The small molecule below binds the protein below.
Small molecule (SMILES): CC(=O)N[C@@H]1[C@@H](O)[C@H](O)[C@@H](CO)O[C@H]1O

Binding-site contacts:
Ligand atom N2 contacts residue ASN7 of chain 1.A at 2.8 Å (h-bond).
Ligand atom C8 contacts residue ASN7 of chain 1.A at 3.7 Å.
Ligand atom C5 contacts residue SER395 of chain 1.A at 3.7 Å.
Ligand atom O6 contacts residue SER395 of chain 1.A at 3.4 Å (h-bond).
Ligand atom O5 contacts residue TRP400 of chain 1.A at 4.5 Å.
Ligand atom C6 contacts residue SER395 of chain 1.A at 3.9 Å.
Ligand atom C6 contacts residue ASN396 of chain 1.A at 4.5 Å.
Ligand atom O6 contacts residue ASN7 of chain 1.A at 4.5 Å.
Ligand atom C8 contacts residue TYR5 of chain 1.A at 4.2 Å (hydrophobic).
Ligand atom O5 contacts residue THR374 of chain 1.A at 4.1 Å.
Ligand atom C1 contacts residue ASN7 of chain 1.A at 1.5 Å.
Ligand atom O5 contacts residue SER395 of chain 1.A at 3.4 Å (h-bond).
Ligand atom C4 contacts residue ASN7 of chain 1.A at 4.3 Å.
Ligand atom N2 contacts residue TRP400 of chain 1.A at 4.5 Å.
Ligand atom O5 contacts residue ASN7 of chain 1.A at 2.4 Å (h-bond).
Ligand atom O7 contacts residue ASN7 of chain 1.A at 3.0 Å (h-bond).
Ligand atom O6 contacts residue THR374 of chain 1.A at 3.4 Å (h-bond).
Ligand atom C2 contacts residue ASN7 of chain 1.A at 2.6 Å.
Ligand atom C1 contacts residue TRP400 of chain 1.A at 3.6 Å (hydrophobic).
Ligand atom C5 contacts residue ASN7 of chain 1.A at 3.6 Å.
Ligand atom C7 contacts residue ASN7 of chain 1.A at 2.9 Å.
Ligand atom O6 contacts residue ASN396 of chain 1.A at 4.1 Å.
Ligand atom C1 contacts residue SER395 of chain 1.A at 3.8 Å.
Ligand atom C3 contacts residue ASN7 of chain 1.A at 3.9 Å.

Sequence of chain 1.A:
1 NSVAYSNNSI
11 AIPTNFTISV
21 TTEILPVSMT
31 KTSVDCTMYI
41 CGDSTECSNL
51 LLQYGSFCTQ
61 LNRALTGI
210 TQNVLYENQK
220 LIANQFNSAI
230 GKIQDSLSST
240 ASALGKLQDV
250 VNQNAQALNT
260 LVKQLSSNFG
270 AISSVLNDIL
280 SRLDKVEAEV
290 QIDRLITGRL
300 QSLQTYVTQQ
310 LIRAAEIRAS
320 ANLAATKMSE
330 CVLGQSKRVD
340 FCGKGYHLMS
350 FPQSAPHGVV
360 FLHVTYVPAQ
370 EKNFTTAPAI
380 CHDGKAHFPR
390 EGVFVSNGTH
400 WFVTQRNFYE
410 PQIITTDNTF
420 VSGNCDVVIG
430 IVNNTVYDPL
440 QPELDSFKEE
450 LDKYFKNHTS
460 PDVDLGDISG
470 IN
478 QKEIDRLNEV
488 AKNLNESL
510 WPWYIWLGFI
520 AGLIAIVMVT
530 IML